Binding-site contacts:
Ligand atom C6 contacts residue HIS155 of chain 29.D at 3.4 Å.
Ligand atom C3 contacts residue LYS156 of chain 29.D at 4.0 Å.
Ligand atom O5 contacts residue HIS155 of chain 29.D at 3.6 Å.
Ligand atom OAH contacts residue ASP3 of chain 29.D at 4.0 Å.
Ligand atom C3 contacts residue ALA158 of chain 29.D at 4.0 Å (hydrophobic).
Ligand atom O4 contacts residue SER93 of chain 29.D at 3.0 Å (h-bond).
Ligand atom C5 contacts residue LEU62 of chain 29.D at 3.8 Å (hydrophobic).
Ligand atom O6A contacts residue HIS155 of chain 29.D at 3.8 Å.
Ligand atom OAH contacts residue LEU2 of chain 29.D at 2.8 Å (h-bond).
Ligand atom O6B contacts residue ARG157 of chain 29.D at 3.3 Å (salt-bridge).
Ligand atom OAF contacts residue ALA158 of chain 29.D at 3.3 Å.
Ligand atom C4 contacts residue LYS156 of chain 29.D at 4.0 Å.
Ligand atom C5 contacts residue HIS155 of chain 29.D at 4.0 Å.
Ligand atom C3 contacts residue ARG157 of chain 29.D at 3.7 Å.
Ligand atom O3 contacts residue ARG157 of chain 29.D at 3.3 Å (salt-bridge).
Ligand atom O3 contacts residue ALA158 of chain 29.D at 3.0 Å (h-bond).
Ligand atom C2 contacts residue ALA158 of chain 29.D at 3.7 Å (hydrophobic).
Ligand atom OAF contacts residue ARG157 of chain 29.D at 2.8 Å (salt-bridge).
Ligand atom SAG contacts residue THR4 of chain 29.D at 3.9 Å.
Ligand atom O6B contacts residue LYS156 of chain 29.D at 3.3 Å.
Ligand atom O6B contacts residue HIS94 of chain 29.D at 4.0 Å.
Ligand atom O3 contacts residue LYS156 of chain 29.D at 3.0 Å.
Ligand atom OAF contacts residue THR4 of chain 29.D at 2.9 Å (h-bond).
Ligand atom O6A contacts residue LEU62 of chain 29.D at 3.4 Å.
Ligand atom O4 contacts residue LYS156 of chain 29.D at 3.5 Å.
Ligand atom C6 contacts residue LEU62 of chain 29.D at 3.5 Å (hydrophobic).
Ligand atom C6 contacts residue HIS94 of chain 29.D at 3.9 Å.
Ligand atom OAH contacts residue ARG157 of chain 29.D at 3.1 Å (salt-bridge).
Ligand atom OBI contacts residue LYS156 of chain 29.D at 4.0 Å.
Ligand atom O4 contacts residue HIS155 of chain 29.D at 3.5 Å (h-bond).
Ligand atom O6B contacts residue LEU62 of chain 29.D at 4.0 Å.
Ligand atom OAH contacts residue THR4 of chain 29.D at 3.7 Å.
Ligand atom C6 contacts residue SER93 of chain 29.D at 4.0 Å.
Ligand atom SAG contacts residue ARG157 of chain 29.D at 3.6 Å (salt-bridge).
Ligand atom O5 contacts residue LYS156 of chain 29.D at 3.4 Å.
Ligand atom O6A contacts residue SER93 of chain 29.D at 3.2 Å.
Ligand atom O5B contacts residue LYS156 of chain 29.D at 3.3 Å.
Ligand atom O6A contacts residue HIS94 of chain 29.D at 3.2 Å (h-bond).
Ligand atom O6B contacts residue HIS155 of chain 29.D at 3.3 Å (h-bond).
Ligand atom O5 contacts residue ARG157 of chain 29.D at 3.8 Å.

A small-molecule ligand and the protein it binds are described below.
Small molecule (SMILES): O=C(O)[C@@H]1O[C@H](O[C@H]2[C@@H](OS(=O)(=O)O)O[C@@H](O)[C@H](NS(=O)(=O)O)[C@H]2O)[C@@H](OS(=O)(=O)O)[C@H](O)[C@@H]1O

Sequence of chain 29.D:
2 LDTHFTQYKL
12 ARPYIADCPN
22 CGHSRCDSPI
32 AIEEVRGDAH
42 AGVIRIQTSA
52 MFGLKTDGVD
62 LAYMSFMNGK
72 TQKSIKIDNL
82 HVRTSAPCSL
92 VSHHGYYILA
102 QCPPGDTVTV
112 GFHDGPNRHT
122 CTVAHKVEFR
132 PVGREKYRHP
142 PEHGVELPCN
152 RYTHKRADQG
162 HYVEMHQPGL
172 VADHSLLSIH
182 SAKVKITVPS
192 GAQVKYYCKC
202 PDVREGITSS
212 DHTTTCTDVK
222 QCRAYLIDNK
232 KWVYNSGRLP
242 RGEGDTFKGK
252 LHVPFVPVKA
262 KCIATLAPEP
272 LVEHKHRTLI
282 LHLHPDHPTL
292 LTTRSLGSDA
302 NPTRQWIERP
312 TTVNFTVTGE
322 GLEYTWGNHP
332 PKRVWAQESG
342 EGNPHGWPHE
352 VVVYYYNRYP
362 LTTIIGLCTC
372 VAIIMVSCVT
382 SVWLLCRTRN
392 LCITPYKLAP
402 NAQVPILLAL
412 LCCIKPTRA